This protein binds this small molecule.
Small molecule (SMILES): N[C@@H](CCC(=O)O)C(=O)O

Binding-site contacts:
Ligand atom OXT contacts residue LEU87 of chain 1.B at 3.6 Å.
Ligand atom O contacts residue ARG93 of chain 1.B at 2.8 Å (salt-bridge).
Ligand atom CB contacts residue LEU135 of chain 1.B at 4.1 Å (hydrophobic).
Ligand atom N contacts residue TYR58 of chain 1.B at 4.1 Å.
Ligand atom CD contacts residue THR140 of chain 1.B at 3.0 Å.
Ligand atom OE2 contacts residue GLY138 of chain 1.B at 3.6 Å.
Ligand atom CD contacts residue GLU190 of chain 1.B at 4.0 Å.
Ligand atom O contacts residue TYR58 of chain 1.B at 3.5 Å.
Ligand atom CA contacts residue TYR58 of chain 1.B at 4.2 Å (hydrophobic).
Ligand atom OE1 contacts residue GLU190 of chain 1.B at 3.9 Å.
Ligand atom OXT contacts residue TYR58 of chain 1.B at 3.6 Å.
Ligand atom CD contacts residue LEU135 of chain 1.B at 4.1 Å (hydrophobic).
Ligand atom CA contacts residue GLU190 of chain 1.B at 3.4 Å.
Ligand atom N contacts residue TYR217 of chain 1.B at 3.7 Å.
Ligand atom C contacts residue ARG93 of chain 1.B at 3.4 Å.
Ligand atom OE1 contacts residue LEU135 of chain 1.B at 4.3 Å.
Ligand atom CA contacts residue SER139 of chain 1.B at 3.3 Å.
Ligand atom O contacts residue GLY138 of chain 1.B at 3.4 Å.
Ligand atom C contacts residue THR88 of chain 1.B at 3.6 Å.
Ligand atom C contacts residue TYR58 of chain 1.B at 3.8 Å (hydrophobic).
Ligand atom CG contacts residue LEU135 of chain 1.B at 3.8 Å (hydrophobic).
Ligand atom OE1 contacts residue LEU189 of chain 1.B at 4.3 Å.
Ligand atom OXT contacts residue SER139 of chain 1.B at 4.0 Å.
Ligand atom CA contacts residue THR88 of chain 1.B at 3.4 Å.
Ligand atom O contacts residue SER139 of chain 1.B at 2.9 Å (h-bond).
Ligand atom OE2 contacts residue THR140 of chain 1.B at 3.0 Å (h-bond).
Ligand atom OXT contacts residue PRO86 of chain 1.B at 3.7 Å.
Ligand atom OXT contacts residue THR88 of chain 1.B at 2.8 Å (h-bond).
Ligand atom CA contacts residue PRO86 of chain 1.B at 4.1 Å (hydrophobic).
Ligand atom N contacts residue PRO86 of chain 1.B at 2.9 Å (h-bond).
Ligand atom CG contacts residue GLU190 of chain 1.B at 3.6 Å.
Ligand atom CB contacts residue GLU190 of chain 1.B at 4.1 Å.
Ligand atom OE1 contacts residue THR140 of chain 1.B at 2.5 Å (h-bond).
Ligand atom OXT contacts residue ARG93 of chain 1.B at 2.7 Å (salt-bridge).
Ligand atom OE2 contacts residue SER139 of chain 1.B at 3.3 Å (h-bond).
Ligand atom CB contacts residue TYR58 of chain 1.B at 3.7 Å (hydrophobic).
Ligand atom N contacts residue GLU190 of chain 1.B at 2.7 Å (salt-bridge).
Ligand atom N contacts residue SER139 of chain 1.B at 4.1 Å.
Ligand atom N contacts residue THR88 of chain 1.B at 2.9 Å (h-bond).
Ligand atom C contacts residue SER139 of chain 1.B at 3.4 Å.

Sequence of chain 1.B:
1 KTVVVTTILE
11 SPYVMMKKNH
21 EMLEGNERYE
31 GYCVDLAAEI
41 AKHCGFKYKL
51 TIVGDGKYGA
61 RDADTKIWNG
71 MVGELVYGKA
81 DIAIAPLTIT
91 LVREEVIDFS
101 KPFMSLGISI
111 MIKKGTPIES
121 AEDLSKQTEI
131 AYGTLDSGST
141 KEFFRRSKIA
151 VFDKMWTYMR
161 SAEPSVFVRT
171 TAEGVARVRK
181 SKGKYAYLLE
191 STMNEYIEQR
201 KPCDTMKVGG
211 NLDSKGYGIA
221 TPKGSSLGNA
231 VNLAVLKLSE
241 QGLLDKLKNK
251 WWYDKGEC